Sequence of chain 1.A:
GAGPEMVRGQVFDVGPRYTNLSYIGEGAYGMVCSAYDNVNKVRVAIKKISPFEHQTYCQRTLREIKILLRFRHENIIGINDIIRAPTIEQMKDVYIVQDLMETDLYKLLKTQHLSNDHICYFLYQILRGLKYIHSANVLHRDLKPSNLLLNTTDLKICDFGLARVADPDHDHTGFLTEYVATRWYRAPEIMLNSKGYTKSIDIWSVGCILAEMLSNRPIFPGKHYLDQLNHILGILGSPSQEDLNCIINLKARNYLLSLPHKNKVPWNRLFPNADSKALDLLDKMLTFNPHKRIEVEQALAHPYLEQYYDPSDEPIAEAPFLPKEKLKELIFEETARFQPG

A small-molecule ligand and the protein it binds are described below.
Small molecule (SMILES): O=C1c2cc(-c3nc(NC4CCOCC4)ncc3Cl)ccc2CN1CCN1CCOCC1

Binding-site contacts:
Ligand atom CL1 contacts residue GLN113 of chain 1.A at 3.1 Å.
Ligand atom N4 contacts residue MET116 of chain 1.A at 3.1 Å (h-bond).
Ligand atom C28 contacts residue LYS62 of chain 1.A at 3.8 Å.
Ligand atom C3 contacts residue ASP114 of chain 1.A at 3.3 Å.
Ligand atom C25 contacts residue GLU41 of chain 1.A at 3.5 Å.
Ligand atom C3 contacts residue ALA60 of chain 1.A at 3.4 Å (hydrophobic).
Ligand atom O26 contacts residue VAL47 of chain 1.A at 3.4 Å.
Ligand atom C3 contacts residue LEU164 of chain 1.A at 3.8 Å (hydrophobic).
Ligand atom O26 contacts residue GLU41 of chain 1.A at 3.7 Å.
Ligand atom C12 contacts residue GLU117 of chain 1.A at 3.6 Å.
Ligand atom O26 contacts residue GLY45 of chain 1.A at 3.5 Å (h-bond).
Ligand atom N4 contacts residue LEU115 of chain 1.A at 3.8 Å.
Ligand atom C27 contacts residue GLY45 of chain 1.A at 3.4 Å.
Ligand atom C12 contacts residue MET116 of chain 1.A at 3.3 Å (hydrophobic).
Ligand atom C19 contacts residue ASN162 of chain 1.A at 3.7 Å.
Ligand atom O10 contacts residue GLU117 of chain 1.A at 3.5 Å (salt-bridge).
Ligand atom N4 contacts residue ASP114 of chain 1.A at 3.7 Å.
Ligand atom C25 contacts residue VAL47 of chain 1.A at 3.7 Å (hydrophobic).
Ligand atom C7 contacts residue MET116 of chain 1.A at 3.5 Å (hydrophobic).
Ligand atom C8 contacts residue THR118 of chain 1.A at 3.6 Å.
Ligand atom O10 contacts residue LYS122 of chain 1.A at 3.2 Å.
Ligand atom C5 contacts residue MET116 of chain 1.A at 3.9 Å (hydrophobic).
Ligand atom C2 contacts residue ALA60 of chain 1.A at 3.9 Å (hydrophobic).
Ligand atom C17 contacts residue CYS174 of chain 1.A at 3.9 Å (hydrophobic).
Ligand atom C9 contacts residue ASP119 of chain 1.A at 3.3 Å.
Ligand atom C2 contacts residue LEU164 of chain 1.A at 3.6 Å (hydrophobic).
Ligand atom C9 contacts residue LYS122 of chain 1.A at 3.9 Å.
Ligand atom O10 contacts residue THR118 of chain 1.A at 3.6 Å.
Ligand atom C11 contacts residue GLU117 of chain 1.A at 3.7 Å.
Ligand atom C27 contacts residue GLY42 of chain 1.A at 3.9 Å.
Ligand atom C14 contacts residue LEU164 of chain 1.A at 3.8 Å (hydrophobic).
Ligand atom C9 contacts residue THR118 of chain 1.A at 3.7 Å.
Ligand atom N13 contacts residue LEU164 of chain 1.A at 3.9 Å.
Ligand atom O30 contacts residue LYS62 of chain 1.A at 3.1 Å (salt-bridge).
Ligand atom N4 contacts residue ALA60 of chain 1.A at 3.8 Å.
Ligand atom C16 contacts residue LEU164 of chain 1.A at 3.6 Å (hydrophobic).
Ligand atom C21 contacts residue ASP175 of chain 1.A at 3.6 Å.
Ligand atom O26 contacts residue MET46 of chain 1.A at 3.7 Å.
Ligand atom N6 contacts residue MET116 of chain 1.A at 2.9 Å (h-bond).
Ligand atom C17 contacts residue SER161 of chain 1.A at 3.8 Å.